Binding-site contacts:
Ligand atom C5 contacts residue MET214 of chain 9.A at 3.4 Å (hydrophobic).
Ligand atom N1A contacts residue LEU217 of chain 9.A at 3.3 Å.
Ligand atom C4 contacts residue LEU100 of chain 9.A at 3.9 Å (hydrophobic).
Ligand atom O1B contacts residue ILE98 of chain 9.A at 3.2 Å.
Ligand atom O1 contacts residue MET214 of chain 9.A at 3.2 Å.
Ligand atom N1A contacts residue MET124 of chain 9.A at 3.6 Å.
Ligand atom C2A contacts residue LEU217 of chain 9.A at 4.0 Å (hydrophobic).
Ligand atom CM4 contacts residue VAL168 of chain 9.A at 3.9 Å (hydrophobic).
Ligand atom N1A contacts residue PHE179 of chain 9.A at 3.3 Å.
Ligand atom N3A contacts residue TYR144 of chain 9.A at 3.2 Å.
Ligand atom CM4 contacts residue TYR144 of chain 9.A at 3.8 Å (hydrophobic).
Ligand atom C5B contacts residue LEU181 of chain 9.A at 3.6 Å (hydrophobic).
Ligand atom C4 contacts residue MET214 of chain 9.A at 3.7 Å (hydrophobic).
Ligand atom N5A contacts residue LEU217 of chain 9.A at 3.6 Å.
Ligand atom C5B contacts residue TYR144 of chain 9.A at 3.8 Å (hydrophobic).
Ligand atom C1B contacts residue LEU181 of chain 9.A at 4.0 Å (hydrophobic).
Ligand atom C2A contacts residue PHE179 of chain 9.A at 3.5 Å (hydrophobic).
Ligand atom C6B contacts residue LEU181 of chain 9.A at 3.5 Å (hydrophobic).
Ligand atom N2 contacts residue MET214 of chain 9.A at 3.8 Å.
Ligand atom CM2 contacts residue ILE77 of chain 9.A at 3.8 Å (hydrophobic).
Ligand atom C1B contacts residue ILE98 of chain 9.A at 3.7 Å (hydrophobic).
Ligand atom CM6 contacts residue LEU184 of chain 9.A at 3.7 Å (hydrophobic).
Ligand atom O1 contacts residue LEU100 of chain 9.A at 3.7 Å.
Ligand atom C3 contacts residue LEU100 of chain 9.A at 3.8 Å (hydrophobic).
Ligand atom N2 contacts residue LEU100 of chain 9.A at 3.8 Å.
Ligand atom CM6 contacts residue LEU181 of chain 9.A at 3.8 Å (hydrophobic).
Ligand atom N4A contacts residue PHE179 of chain 9.A at 3.5 Å.
Ligand atom CM3 contacts residue TYR190 of chain 9.A at 3.6 Å (hydrophobic).
Ligand atom CM4 contacts residue ALA166 of chain 9.A at 3.1 Å (hydrophobic).
Ligand atom C2B contacts residue ILE122 of chain 9.A at 4.0 Å (hydrophobic).
Ligand atom N3A contacts residue PHE179 of chain 9.A at 3.7 Å.
Ligand atom N4A contacts residue TYR144 of chain 9.A at 3.7 Å.
Ligand atom C6B contacts residue ILE98 of chain 9.A at 3.8 Å (hydrophobic).
Ligand atom N5A contacts residue MET124 of chain 9.A at 3.9 Å.
Ligand atom C1C contacts residue MET214 of chain 9.A at 3.2 Å (hydrophobic).
Ligand atom N5A contacts residue PHE179 of chain 9.A at 3.3 Å.
Ligand atom CM4 contacts residue TYR142 of chain 9.A at 3.7 Å (hydrophobic).
Ligand atom CM2 contacts residue ILE122 of chain 9.A at 3.8 Å (hydrophobic).
Ligand atom C4 contacts residue TYR190 of chain 9.A at 3.7 Å (hydrophobic).
Ligand atom CM6 contacts residue TYR144 of chain 9.A at 3.7 Å (hydrophobic).

Sequence of chain 9.A:
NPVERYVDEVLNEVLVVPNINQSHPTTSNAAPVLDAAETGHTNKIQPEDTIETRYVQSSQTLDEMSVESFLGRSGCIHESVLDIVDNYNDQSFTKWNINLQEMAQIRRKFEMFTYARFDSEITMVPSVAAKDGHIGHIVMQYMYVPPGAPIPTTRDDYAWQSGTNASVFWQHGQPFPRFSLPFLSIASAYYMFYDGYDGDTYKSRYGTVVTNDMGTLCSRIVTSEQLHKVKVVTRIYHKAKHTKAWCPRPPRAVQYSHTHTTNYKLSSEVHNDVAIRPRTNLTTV

This small molecule binds to this protein.
Small molecule (SMILES): Cc1cc(CCCOc2c(C)cc(-c3nnn(C)n3)cc2C)on1